Sequence of chain 1.G:
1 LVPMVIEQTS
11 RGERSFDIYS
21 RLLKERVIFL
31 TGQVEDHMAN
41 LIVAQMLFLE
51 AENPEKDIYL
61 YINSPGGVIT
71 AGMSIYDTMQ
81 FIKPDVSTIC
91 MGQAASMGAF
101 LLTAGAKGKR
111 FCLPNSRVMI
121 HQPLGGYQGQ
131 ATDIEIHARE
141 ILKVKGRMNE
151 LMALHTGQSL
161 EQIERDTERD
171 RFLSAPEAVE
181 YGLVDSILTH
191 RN

This small molecule binds to this protein.
Small molecule (SMILES): CC[C@H](C)[C@H](NC(=O)CN)C(=O)NCC(=O)N[C@@H](Cc1ccccc1)C(=O)NCC(=O)N[C@@H](C)C(=O)N[C@H](C(=O)N[C@H](C(=O)N[C@@H](C)C=O)C(C)C)[C@@H](C)O

Binding-site contacts:
Ligand atom CG1 contacts residue GLU25 of chain 1.G at 3.9 Å.
Ligand atom O contacts residue ARG191 of chain 1.G at 3.0 Å (salt-bridge).
Ligand atom CE1 contacts residue PHE81 of chain 1.F at 3.5 Å (hydrophobic).
Ligand atom CG2 contacts residue PHE48 of chain 1.F at 3.7 Å (hydrophobic).
Ligand atom CZ contacts residue THR78 of chain 1.F at 3.7 Å.
Ligand atom CZ contacts residue LEU113 of chain 1.G at 4.0 Å (hydrophobic).
Ligand atom CG1 contacts residue ALA51 of chain 1.F at 3.7 Å (hydrophobic).
Ligand atom C contacts residue PRO54 of chain 1.F at 3.5 Å (hydrophobic).
Ligand atom CE2 contacts residue LEU47 of chain 1.F at 3.9 Å (hydrophobic).
Ligand atom CB contacts residue LEU188 of chain 1.G at 3.9 Å (hydrophobic).
Ligand atom CD1 contacts residue ARG21 of chain 1.G at 3.6 Å.
Ligand atom CG2 contacts residue ARG191 of chain 1.G at 4.0 Å.
Ligand atom CE2 contacts residue MET91 of chain 1.G at 3.6 Å (hydrophobic).
Ligand atom O contacts residue PRO54 of chain 1.F at 4.0 Å.
Ligand atom CD2 contacts residue TYR61 of chain 1.G at 3.6 Å (hydrophobic).
Ligand atom N contacts residue TYR61 of chain 1.G at 2.6 Å (h-bond).
Ligand atom C contacts residue ARG191 of chain 1.G at 4.0 Å.
Ligand atom O contacts residue PHE81 of chain 1.F at 3.7 Å.
Ligand atom CA contacts residue ALA51 of chain 1.F at 3.8 Å (hydrophobic).
Ligand atom CD1 contacts residue PHE81 of chain 1.F at 3.3 Å (hydrophobic).
Ligand atom CA contacts residue TYR59 of chain 1.G at 4.0 Å (hydrophobic).
Ligand atom O contacts residue LYS83 of chain 1.F at 3.2 Å (salt-bridge).
Ligand atom O contacts residue ALA51 of chain 1.F at 3.7 Å.
Ligand atom C contacts residue TYR61 of chain 1.G at 3.3 Å (hydrophobic).
Ligand atom CG2 contacts residue LEU47 of chain 1.F at 3.4 Å (hydrophobic).
Ligand atom O contacts residue ARG191 of chain 1.G at 3.4 Å (salt-bridge).
Ligand atom CA contacts residue ARG191 of chain 1.G at 4.0 Å.
Ligand atom O contacts residue LEU47 of chain 1.F at 3.6 Å (h-bond).
Ligand atom CD1 contacts residue GLU25 of chain 1.G at 3.6 Å.
Ligand atom CZ contacts residue LEU47 of chain 1.F at 3.9 Å (hydrophobic).
Ligand atom CA contacts residue TYR61 of chain 1.G at 3.8 Å (hydrophobic).
Ligand atom CB contacts residue TYR61 of chain 1.G at 3.8 Å (hydrophobic).
Ligand atom CA contacts residue GLU25 of chain 1.G at 3.7 Å.
Ligand atom CB contacts residue ILE89 of chain 1.G at 3.7 Å (hydrophobic).
Ligand atom CA contacts residue ARG191 of chain 1.G at 3.9 Å.
Ligand atom CE2 contacts residue TYR61 of chain 1.G at 4.0 Å (hydrophobic).
Ligand atom CG1 contacts residue ALA51 of chain 1.F at 3.6 Å (hydrophobic).
Ligand atom CA contacts residue TYR61 of chain 1.G at 3.0 Å (hydrophobic).
Ligand atom C contacts residue ARG191 of chain 1.G at 4.0 Å.
Ligand atom O contacts residue ARG191 of chain 1.G at 3.0 Å (salt-bridge).

Sequence of chain 1.F:
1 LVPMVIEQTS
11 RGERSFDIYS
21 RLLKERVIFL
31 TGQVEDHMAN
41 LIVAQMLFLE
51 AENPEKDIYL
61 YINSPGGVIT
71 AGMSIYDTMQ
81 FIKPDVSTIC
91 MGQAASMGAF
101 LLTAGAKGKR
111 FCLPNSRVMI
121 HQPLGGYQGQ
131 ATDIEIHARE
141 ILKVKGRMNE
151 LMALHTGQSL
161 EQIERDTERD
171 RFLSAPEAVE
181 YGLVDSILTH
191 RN